This small molecule binds to this protein.
Small molecule (SMILES): O=P(O)(O)OC[C@H]1O[C@](O)(COP(=O)(O)O)[C@@H](O)[C@@H]1O

Sequence of chain 1.D:
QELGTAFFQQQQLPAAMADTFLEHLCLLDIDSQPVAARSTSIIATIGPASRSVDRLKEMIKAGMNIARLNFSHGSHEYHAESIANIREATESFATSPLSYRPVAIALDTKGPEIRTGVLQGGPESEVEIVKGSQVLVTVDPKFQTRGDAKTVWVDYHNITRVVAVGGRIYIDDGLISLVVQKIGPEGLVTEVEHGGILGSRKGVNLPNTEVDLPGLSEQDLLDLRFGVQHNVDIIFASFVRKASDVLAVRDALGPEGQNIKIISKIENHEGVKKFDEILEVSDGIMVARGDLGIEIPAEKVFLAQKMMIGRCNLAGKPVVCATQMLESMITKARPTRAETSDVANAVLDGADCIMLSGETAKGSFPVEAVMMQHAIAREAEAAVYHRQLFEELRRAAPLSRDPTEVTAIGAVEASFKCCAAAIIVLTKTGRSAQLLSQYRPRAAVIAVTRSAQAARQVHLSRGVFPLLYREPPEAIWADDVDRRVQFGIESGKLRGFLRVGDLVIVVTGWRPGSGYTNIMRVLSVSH

Binding-site contacts:
Ligand atom O5P contacts residue SER450 of chain 1.D at 3.8 Å.
Ligand atom O2P contacts residue ARG502 of chain 1.D at 2.6 Å (salt-bridge).
Ligand atom O1P contacts residue ARG502 of chain 1.D at 2.5 Å (salt-bridge).
Ligand atom C4 contacts residue THR535 of chain 1.D at 3.6 Å.
Ligand atom O2 contacts residue LEU444 of chain 1.D at 3.5 Å.
Ligand atom P2 contacts residue SER450 of chain 1.D at 3.7 Å.
Ligand atom C6 contacts residue LEU444 of chain 1.D at 3.7 Å (hydrophobic).
Ligand atom O4 contacts residue GLY531 of chain 1.D at 2.7 Å (h-bond).
Ligand atom C4 contacts residue GLY531 of chain 1.D at 3.4 Å.
Ligand atom C3 contacts residue GLY531 of chain 1.D at 3.6 Å.
Ligand atom O6P contacts residue THR445 of chain 1.D at 3.5 Å (h-bond).
Ligand atom O4 contacts residue THR535 of chain 1.D at 3.5 Å (h-bond).
Ligand atom C3 contacts residue ARG529 of chain 1.D at 3.1 Å.
Ligand atom O6 contacts residue LYS446 of chain 1.D at 3.2 Å (salt-bridge).
Ligand atom O5P contacts residue SER532 of chain 1.D at 3.5 Å (h-bond).
Ligand atom O4P contacts residue SER450 of chain 1.D at 2.8 Å (h-bond).
Ligand atom O6P contacts residue THR447 of chain 1.D at 2.5 Å (h-bond).
Ligand atom O6 contacts residue THR445 of chain 1.D at 3.5 Å.
Ligand atom O3 contacts residue GLY527 of chain 1.D at 3.1 Å.
Ligand atom P2 contacts residue THR447 of chain 1.D at 3.6 Å.
Ligand atom O4 contacts residue GLY533 of chain 1.D at 3.7 Å.
Ligand atom O3P contacts residue PRO530 of chain 1.D at 3.4 Å.
Ligand atom O1 contacts residue PRO530 of chain 1.D at 3.7 Å.
Ligand atom C1 contacts residue ARG502 of chain 1.D at 3.8 Å.
Ligand atom O5P contacts residue GLY533 of chain 1.D at 3.0 Å (h-bond).
Ligand atom P1 contacts residue ARG502 of chain 1.D at 3.5 Å.
Ligand atom O6P contacts residue SER532 of chain 1.D at 2.6 Å (h-bond).
Ligand atom O2P contacts residue TRP495 of chain 1.D at 2.9 Å (h-bond).
Ligand atom O4P contacts residue THR445 of chain 1.D at 2.4 Å (h-bond).
Ligand atom O3 contacts residue ARG529 of chain 1.D at 2.8 Å (salt-bridge).
Ligand atom C6 contacts residue THR535 of chain 1.D at 3.4 Å.
Ligand atom O5 contacts residue LEU444 of chain 1.D at 3.7 Å.
Ligand atom O6P contacts residue LYS446 of chain 1.D at 3.4 Å (salt-bridge).
Ligand atom P2 contacts residue THR445 of chain 1.D at 3.4 Å.
Ligand atom O3P contacts residue LYS446 of chain 1.D at 3.2 Å (salt-bridge).
Ligand atom P2 contacts residue SER532 of chain 1.D at 3.5 Å.
Ligand atom O4 contacts residue TYR534 of chain 1.D at 2.9 Å (h-bond).
Ligand atom O2 contacts residue GLY527 of chain 1.D at 3.7 Å.
Ligand atom C5 contacts residue GLY531 of chain 1.D at 3.5 Å.
Ligand atom O3P contacts residue GLY531 of chain 1.D at 2.9 Å (h-bond).